A small-molecule ligand and the protein it binds are described below.
Small molecule (SMILES): CC(=O)N[C@@H]1[C@@H](O)[C@H](O)[C@@H](CO)O[C@H]1O

Binding-site contacts:
Ligand atom C5 contacts residue ASN125 of chain 1.A at 4.5 Å.
Ligand atom C5 contacts residue ASN122 of chain 1.A at 3.8 Å.
Ligand atom C1 contacts residue ASN122 of chain 1.A at 1.5 Å.
Ligand atom N2 contacts residue THR124 of chain 1.A at 4.2 Å.
Ligand atom C7 contacts residue ASN122 of chain 1.A at 3.6 Å.
Ligand atom C2 contacts residue ASN122 of chain 1.A at 2.5 Å.
Ligand atom O7 contacts residue ASN122 of chain 1.A at 3.8 Å.
Ligand atom O5 contacts residue ASN122 of chain 1.A at 2.4 Å (h-bond).
Ligand atom C1 contacts residue ASN125 of chain 1.A at 4.4 Å.
Ligand atom N2 contacts residue ASN122 of chain 1.A at 2.9 Å (h-bond).
Ligand atom C8 contacts residue ALA123 of chain 1.A at 3.9 Å (hydrophobic).
Ligand atom C4 contacts residue ASN122 of chain 1.A at 4.3 Å.
Ligand atom C3 contacts residue ASN122 of chain 1.A at 3.8 Å.

Sequence of chain 1.A:
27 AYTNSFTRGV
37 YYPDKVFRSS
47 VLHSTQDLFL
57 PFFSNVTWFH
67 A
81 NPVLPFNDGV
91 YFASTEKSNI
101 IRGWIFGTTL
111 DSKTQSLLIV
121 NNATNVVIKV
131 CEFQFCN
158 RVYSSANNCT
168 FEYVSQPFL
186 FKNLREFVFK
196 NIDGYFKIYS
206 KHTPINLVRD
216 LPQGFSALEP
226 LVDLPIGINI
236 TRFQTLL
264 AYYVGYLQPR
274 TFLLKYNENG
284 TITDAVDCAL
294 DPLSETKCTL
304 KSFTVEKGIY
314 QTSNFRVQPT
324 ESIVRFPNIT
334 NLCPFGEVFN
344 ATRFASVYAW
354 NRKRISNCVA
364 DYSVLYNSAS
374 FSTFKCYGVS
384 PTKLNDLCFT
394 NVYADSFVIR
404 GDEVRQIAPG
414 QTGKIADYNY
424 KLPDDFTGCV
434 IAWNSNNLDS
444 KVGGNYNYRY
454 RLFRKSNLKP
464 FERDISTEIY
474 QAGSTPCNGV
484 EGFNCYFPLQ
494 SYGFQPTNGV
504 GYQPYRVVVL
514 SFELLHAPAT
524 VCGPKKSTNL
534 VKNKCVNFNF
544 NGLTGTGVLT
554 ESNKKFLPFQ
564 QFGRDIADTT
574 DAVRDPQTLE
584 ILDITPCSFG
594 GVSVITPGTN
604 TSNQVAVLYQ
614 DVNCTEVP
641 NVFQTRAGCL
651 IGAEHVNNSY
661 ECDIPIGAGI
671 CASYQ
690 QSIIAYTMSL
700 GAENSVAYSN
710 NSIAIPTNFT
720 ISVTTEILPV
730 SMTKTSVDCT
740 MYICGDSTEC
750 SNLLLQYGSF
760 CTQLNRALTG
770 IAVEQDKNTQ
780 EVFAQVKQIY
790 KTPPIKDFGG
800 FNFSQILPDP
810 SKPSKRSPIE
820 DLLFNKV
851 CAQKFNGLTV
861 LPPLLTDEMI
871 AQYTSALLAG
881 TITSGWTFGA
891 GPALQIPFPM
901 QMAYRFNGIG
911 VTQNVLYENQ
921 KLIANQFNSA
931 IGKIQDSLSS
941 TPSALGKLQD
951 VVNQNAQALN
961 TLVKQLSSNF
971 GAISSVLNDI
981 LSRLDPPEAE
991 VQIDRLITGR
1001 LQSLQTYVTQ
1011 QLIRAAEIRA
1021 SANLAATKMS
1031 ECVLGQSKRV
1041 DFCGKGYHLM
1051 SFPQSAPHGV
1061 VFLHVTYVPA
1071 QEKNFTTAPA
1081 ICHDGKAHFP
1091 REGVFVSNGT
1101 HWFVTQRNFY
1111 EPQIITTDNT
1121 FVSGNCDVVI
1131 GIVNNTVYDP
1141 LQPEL